Sequence of chain 4.A:
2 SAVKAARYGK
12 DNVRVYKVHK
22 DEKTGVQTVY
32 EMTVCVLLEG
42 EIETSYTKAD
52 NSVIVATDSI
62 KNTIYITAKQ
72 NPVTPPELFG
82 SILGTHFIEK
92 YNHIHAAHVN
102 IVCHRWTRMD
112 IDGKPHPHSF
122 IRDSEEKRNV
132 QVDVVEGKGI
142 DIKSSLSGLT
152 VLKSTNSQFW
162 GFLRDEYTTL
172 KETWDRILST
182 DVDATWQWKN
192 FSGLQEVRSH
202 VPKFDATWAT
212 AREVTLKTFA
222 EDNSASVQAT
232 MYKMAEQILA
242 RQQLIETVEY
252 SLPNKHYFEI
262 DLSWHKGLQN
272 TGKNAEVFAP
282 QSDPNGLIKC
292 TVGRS

Binding-site contacts:
Ligand atom C4 contacts residue ARG177 of chain 4.A at 3.6 Å.
Ligand atom N3 contacts residue ARG177 of chain 4.A at 3.1 Å (salt-bridge).
Ligand atom O6 contacts residue GLN229 of chain 4.A at 2.9 Å (h-bond).
Ligand atom O2 contacts residue ARG177 of chain 4.A at 3.0 Å (salt-bridge).
Ligand atom C2 contacts residue ASN255 of chain 4.A at 4.1 Å.
Ligand atom N9 contacts residue PHE160 of chain 4.A at 3.5 Å.
Ligand atom C2 contacts residue GLN229 of chain 4.A at 3.7 Å.
Ligand atom N9 contacts residue LEU171 of chain 4.A at 4.1 Å.
Ligand atom N1 contacts residue GLN229 of chain 4.A at 2.8 Å (h-bond).
Ligand atom C4 contacts residue PHE160 of chain 4.A at 3.4 Å (hydrophobic).
Ligand atom N9 contacts residue THR58 of chain 3.A at 4.1 Å.
Ligand atom O2 contacts residue VAL228 of chain 4.A at 2.6 Å (h-bond).
Ligand atom O6 contacts residue TYR9 of chain 3.A at 4.0 Å.
Ligand atom O2 contacts residue PHE160 of chain 4.A at 3.9 Å.
Ligand atom N3 contacts residue ASN255 of chain 4.A at 3.5 Å (h-bond).
Ligand atom N3 contacts residue PHE160 of chain 4.A at 3.7 Å.
Ligand atom N7 contacts residue THR58 of chain 3.A at 3.0 Å (h-bond).
Ligand atom N1 contacts residue PHE160 of chain 4.A at 3.5 Å.
Ligand atom O6 contacts residue THR58 of chain 3.A at 3.9 Å.
Ligand atom N8 contacts residue ALA57 of chain 3.A at 4.2 Å.
Ligand atom N8 contacts residue LEU171 of chain 4.A at 3.7 Å.
Ligand atom O6 contacts residue ILE55 of chain 3.A at 3.3 Å.
Ligand atom C2 contacts residue PHE160 of chain 4.A at 3.6 Å (hydrophobic).
Ligand atom N8 contacts residue ASP59 of chain 3.A at 4.2 Å.
Ligand atom C5 contacts residue THR58 of chain 3.A at 3.9 Å.
Ligand atom N8 contacts residue THR58 of chain 3.A at 3.3 Å (h-bond).
Ligand atom C5 contacts residue PHE160 of chain 4.A at 3.2 Å (hydrophobic).
Ligand atom N9 contacts residue ARG177 of chain 4.A at 3.6 Å (salt-bridge).
Ligand atom C2 contacts residue ARG177 of chain 4.A at 3.5 Å.
Ligand atom C2 contacts residue VAL228 of chain 4.A at 3.8 Å (hydrophobic).
Ligand atom N8 contacts residue PHE160 of chain 4.A at 3.5 Å.
Ligand atom O6 contacts residue PHE160 of chain 4.A at 3.9 Å.
Ligand atom O2 contacts residue SER227 of chain 4.A at 3.4 Å.
Ligand atom C6 contacts residue PHE160 of chain 4.A at 3.4 Å (hydrophobic).
Ligand atom C6 contacts residue ILE55 of chain 3.A at 4.2 Å (hydrophobic).
Ligand atom O2 contacts residue GLN229 of chain 4.A at 3.6 Å (h-bond).
Ligand atom N7 contacts residue PHE160 of chain 4.A at 3.5 Å.
Ligand atom C4 contacts residue ASN255 of chain 4.A at 4.0 Å.
Ligand atom N7 contacts residue ALA57 of chain 3.A at 3.7 Å.
Ligand atom C6 contacts residue GLN229 of chain 4.A at 3.6 Å.

Sequence of chain 3.A:
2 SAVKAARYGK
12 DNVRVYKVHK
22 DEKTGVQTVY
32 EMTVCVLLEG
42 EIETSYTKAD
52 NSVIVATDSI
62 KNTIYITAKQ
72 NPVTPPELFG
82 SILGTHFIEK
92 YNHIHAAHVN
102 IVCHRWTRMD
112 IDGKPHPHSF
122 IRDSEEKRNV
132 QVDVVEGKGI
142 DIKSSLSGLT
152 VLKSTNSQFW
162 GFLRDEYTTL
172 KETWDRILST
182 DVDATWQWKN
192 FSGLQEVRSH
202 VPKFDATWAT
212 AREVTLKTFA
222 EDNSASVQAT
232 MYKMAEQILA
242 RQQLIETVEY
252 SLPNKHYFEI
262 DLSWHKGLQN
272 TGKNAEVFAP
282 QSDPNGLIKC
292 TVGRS

The protein below binds the small molecule below.
Small molecule (SMILES): O=c1[nH]c(=O)c2nn[nH]c2[nH]1